Sequence of chain 2.C:
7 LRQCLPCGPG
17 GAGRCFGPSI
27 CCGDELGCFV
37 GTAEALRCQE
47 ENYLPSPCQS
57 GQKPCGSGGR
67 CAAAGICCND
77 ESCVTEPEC

Binding-site contacts:
Ligand atom CE2 contacts residue GLU47 of chain 2.C at 3.8 Å.
Ligand atom CD2 contacts residue ASN48 of chain 2.C at 3.3 Å.
Ligand atom CE2 contacts residue GLY23 of chain 2.C at 3.6 Å.
Ligand atom N contacts residue GLU47 of chain 2.C at 3.0 Å (salt-bridge).
Ligand atom SG contacts residue LEU50 of chain 2.C at 3.8 Å.
Ligand atom CE1 contacts residue CYS10 of chain 2.C at 3.7 Å (hydrophobic).
Ligand atom CE1 contacts residue GLU47 of chain 2.C at 3.5 Å.
Ligand atom N contacts residue LEU50 of chain 2.C at 3.0 Å (h-bond).
Ligand atom CB contacts residue CYS54 of chain 2.C at 3.5 Å (hydrophobic).
Ligand atom O contacts residue PRO53 of chain 2.C at 3.5 Å.
Ligand atom N contacts residue CYS54 of chain 2.C at 3.0 Å (h-bond).
Ligand atom CE2 contacts residue PRO24 of chain 2.C at 3.3 Å (hydrophobic).
Ligand atom CD1 contacts residue PRO53 of chain 2.C at 3.8 Å (hydrophobic).
Ligand atom CD2 contacts residue PRO24 of chain 2.C at 3.6 Å (hydrophobic).
Ligand atom OH contacts residue GLU47 of chain 2.C at 3.1 Å.
Ligand atom N contacts residue SER52 of chain 2.C at 2.8 Å (h-bond).
Ligand atom CA contacts residue GLU47 of chain 2.C at 3.1 Å.
Ligand atom CD1 contacts residue GLY23 of chain 2.C at 3.8 Å.
Ligand atom CA contacts residue CYS54 of chain 2.C at 3.8 Å (hydrophobic).
Ligand atom O contacts residue CYS54 of chain 2.C at 2.9 Å (h-bond).
Ligand atom CZ contacts residue CYS44 of chain 2.C at 3.6 Å (hydrophobic).
Ligand atom OH contacts residue GLY23 of chain 2.C at 3.3 Å (h-bond).
Ligand atom CZ contacts residue PRO24 of chain 2.C at 3.6 Å (hydrophobic).
Ligand atom CZ contacts residue GLY23 of chain 2.C at 3.4 Å.
Ligand atom SG contacts residue PRO51 of chain 2.C at 3.6 Å.
Ligand atom OH contacts residue CYS21 of chain 2.C at 3.5 Å.
Ligand atom NE2 contacts residue GLN55 of chain 2.C at 3.6 Å (h-bond).
Ligand atom CD1 contacts residue LEU7 of chain 2.C at 3.6 Å (hydrophobic).
Ligand atom CD1 contacts residue CYS10 of chain 2.C at 3.8 Å (hydrophobic).
Ligand atom CG1 contacts residue LEU7 of chain 2.C at 3.7 Å (hydrophobic).
Ligand atom ND2 contacts residue ASP76 of chain 2.C at 2.7 Å (salt-bridge).
Ligand atom CD contacts residue ASP76 of chain 2.C at 3.6 Å.
Ligand atom OH contacts residue CYS44 of chain 2.C at 2.7 Å (h-bond).
Ligand atom CE2 contacts residue ASN48 of chain 2.C at 3.2 Å.
Ligand atom CZ contacts residue GLU47 of chain 2.C at 3.4 Å.
Ligand atom C contacts residue CYS54 of chain 2.C at 3.8 Å (hydrophobic).
Ligand atom CE1 contacts residue GLY23 of chain 2.C at 3.5 Å.
Ligand atom CE2 contacts residue CYS44 of chain 2.C at 3.8 Å (hydrophobic).
Ligand atom OE1 contacts residue ASP76 of chain 2.C at 3.4 Å.
Ligand atom SG contacts residue PRO53 of chain 2.C at 3.6 Å.

The small molecule below binds the protein below.
Small molecule (SMILES): CC[C@H](C)[C@@H]1NC(=O)[C@H](Cc2ccc(O)cc2)NC(=O)[C@@H](N)CSSC[C@@H](C(=O)N2CCC[C@H]2C(=O)N[C@@H](CC(C)C)C(=O)NCC=O)NC(=O)[C@H](CC(N)=O)NC(=O)[C@H](CCC(N)=O)NC1=O